Binding-site contacts:
Ligand atom C5 contacts residue TRP149 of chain 1.A at 3.6 Å (hydrophobic).
Ligand atom C8 contacts residue ASN243 of chain 1.A at 4.5 Å.
Ligand atom C5 contacts residue ASN243 of chain 1.A at 3.7 Å.
Ligand atom N2 contacts residue ASN243 of chain 1.A at 3.0 Å (h-bond).
Ligand atom C3 contacts residue ASN243 of chain 1.A at 4.0 Å.
Ligand atom C1 contacts residue ASN243 of chain 1.A at 1.4 Å.
Ligand atom C6 contacts residue TRP149 of chain 1.A at 3.8 Å (hydrophobic).
Ligand atom C8 contacts residue VAL241 of chain 1.A at 3.2 Å (hydrophobic).
Ligand atom C2 contacts residue ASN243 of chain 1.A at 2.6 Å.
Ligand atom C1 contacts residue TRP149 of chain 1.A at 3.8 Å (hydrophobic).
Ligand atom O5 contacts residue TRP149 of chain 1.A at 3.8 Å.
Ligand atom C7 contacts residue ASN243 of chain 1.A at 3.5 Å.
Ligand atom C4 contacts residue ASN243 of chain 1.A at 4.3 Å.
Ligand atom O5 contacts residue ASN243 of chain 1.A at 2.3 Å (h-bond).
Ligand atom O7 contacts residue ASN243 of chain 1.A at 3.5 Å (h-bond).

Sequence of chain 1.A:
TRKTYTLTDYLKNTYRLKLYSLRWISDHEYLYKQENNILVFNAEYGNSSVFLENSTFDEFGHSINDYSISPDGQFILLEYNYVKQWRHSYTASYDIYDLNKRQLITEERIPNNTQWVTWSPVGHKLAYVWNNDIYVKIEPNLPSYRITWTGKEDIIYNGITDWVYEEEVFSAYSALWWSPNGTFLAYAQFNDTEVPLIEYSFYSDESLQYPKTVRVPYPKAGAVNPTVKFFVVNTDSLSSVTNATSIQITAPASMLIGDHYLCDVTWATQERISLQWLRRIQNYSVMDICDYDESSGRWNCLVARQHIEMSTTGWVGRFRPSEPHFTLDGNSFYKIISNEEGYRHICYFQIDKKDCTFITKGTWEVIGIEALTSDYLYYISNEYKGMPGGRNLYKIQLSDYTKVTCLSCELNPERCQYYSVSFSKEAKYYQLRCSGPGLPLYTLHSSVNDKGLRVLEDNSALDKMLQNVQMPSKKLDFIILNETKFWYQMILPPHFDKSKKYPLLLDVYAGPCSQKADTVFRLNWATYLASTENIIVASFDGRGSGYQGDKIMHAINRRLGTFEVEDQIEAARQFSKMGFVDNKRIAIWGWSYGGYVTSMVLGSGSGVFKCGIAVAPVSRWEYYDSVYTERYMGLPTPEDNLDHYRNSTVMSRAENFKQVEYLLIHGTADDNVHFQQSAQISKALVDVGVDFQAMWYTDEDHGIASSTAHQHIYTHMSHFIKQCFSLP

This small molecule binds to this protein.
Small molecule (SMILES): CC(=O)N[C@@H]1[C@@H](O)[C@H](O)[C@@H](CO)O[C@H]1O